A protein and the small-molecule ligand that binds it are described below.
Small molecule (SMILES): OC[C@@]1(O)OC[C@@H](O)[C@@H]1O

Binding-site contacts:
Ligand atom O1 contacts residue ASN72 of chain 1.A at 2.8 Å (h-bond).
Ligand atom O1 contacts residue ASP267 of chain 1.A at 2.6 Å (salt-bridge).
Ligand atom C4 contacts residue ARG124 of chain 1.A at 3.5 Å.
Ligand atom C4 contacts residue ARG190 of chain 1.A at 3.7 Å.
Ligand atom O4 contacts residue GLU142 of chain 1.A at 2.7 Å (salt-bridge).
Ligand atom O3 contacts residue GLN284 of chain 1.A at 3.0 Å (h-bond).
Ligand atom O3 contacts residue GLU142 of chain 1.A at 2.5 Å (salt-bridge).
Ligand atom C4 contacts residue ALA186 of chain 1.A at 4.0 Å (hydrophobic).
Ligand atom O2 contacts residue ASP267 of chain 1.A at 2.6 Å (salt-bridge).
Ligand atom C1 contacts residue PHE74 of chain 1.A at 3.5 Å (hydrophobic).
Ligand atom C2 contacts residue ASN239 of chain 1.A at 3.9 Å.
Ligand atom C1 contacts residue ASP267 of chain 1.A at 3.4 Å.
Ligand atom C3 contacts residue GLU142 of chain 1.A at 3.3 Å.
Ligand atom O5 contacts residue ARG124 of chain 1.A at 3.2 Å (salt-bridge).
Ligand atom C5 contacts residue ASN239 of chain 1.A at 4.0 Å.
Ligand atom O4 contacts residue ALA186 of chain 1.A at 3.9 Å.
Ligand atom O5 contacts residue ASN239 of chain 1.A at 3.1 Å (h-bond).
Ligand atom C2 contacts residue ASP267 of chain 1.A at 3.6 Å.
Ligand atom O3 contacts residue ARG190 of chain 1.A at 3.0 Å (salt-bridge).
Ligand atom C3 contacts residue GLN284 of chain 1.A at 4.1 Å.
Ligand atom C1 contacts residue PHE75 of chain 1.A at 3.9 Å (hydrophobic).
Ligand atom O3 contacts residue ASP267 of chain 1.A at 4.1 Å.
Ligand atom C2 contacts residue ARG124 of chain 1.A at 4.0 Å.
Ligand atom O2 contacts residue ARG190 of chain 1.A at 2.8 Å (salt-bridge).
Ligand atom C5 contacts residue ARG124 of chain 1.A at 3.3 Å.
Ligand atom O2 contacts residue GLN284 of chain 1.A at 3.7 Å.
Ligand atom C4 contacts residue THR187 of chain 1.A at 4.0 Å.
Ligand atom C5 contacts residue ARG190 of chain 1.A at 3.6 Å.
Ligand atom O4 contacts residue PHE184 of chain 1.A at 4.1 Å.
Ligand atom C1 contacts residue ASN239 of chain 1.A at 4.1 Å.
Ligand atom O4 contacts residue ARG124 of chain 1.A at 2.9 Å (salt-bridge).
Ligand atom C1 contacts residue ASN72 of chain 1.A at 3.6 Å.
Ligand atom O2 contacts residue ASN239 of chain 1.A at 3.4 Å.
Ligand atom O1 contacts residue PHE74 of chain 1.A at 3.6 Å.
Ligand atom C3 contacts residue ARG190 of chain 1.A at 3.8 Å.
Ligand atom C3 contacts residue ARG124 of chain 1.A at 3.7 Å.
Ligand atom C5 contacts residue THR187 of chain 1.A at 3.5 Å.
Ligand atom C2 contacts residue ARG190 of chain 1.A at 3.9 Å.
Ligand atom C4 contacts residue GLU142 of chain 1.A at 3.5 Å.
Ligand atom O1 contacts residue ASN239 of chain 1.A at 3.2 Å (h-bond).

Sequence of chain 1.A:
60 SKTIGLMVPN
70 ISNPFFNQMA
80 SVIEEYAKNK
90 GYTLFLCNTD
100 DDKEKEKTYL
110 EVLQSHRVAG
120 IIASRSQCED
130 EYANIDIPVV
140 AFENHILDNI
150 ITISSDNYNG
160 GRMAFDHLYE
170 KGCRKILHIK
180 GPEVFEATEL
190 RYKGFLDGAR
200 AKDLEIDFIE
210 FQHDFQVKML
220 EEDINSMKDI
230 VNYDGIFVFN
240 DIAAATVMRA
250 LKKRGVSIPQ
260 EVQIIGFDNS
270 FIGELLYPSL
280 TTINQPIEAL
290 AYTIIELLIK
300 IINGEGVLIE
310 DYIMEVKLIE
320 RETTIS